A protein and the small-molecule ligand that binds it are described below.
Small molecule (SMILES): CC(=O)N[C@@H]1[C@@H](O)[C@H](O)[C@@H](CO)O[C@H]1O

Sequence of chain 1.C:
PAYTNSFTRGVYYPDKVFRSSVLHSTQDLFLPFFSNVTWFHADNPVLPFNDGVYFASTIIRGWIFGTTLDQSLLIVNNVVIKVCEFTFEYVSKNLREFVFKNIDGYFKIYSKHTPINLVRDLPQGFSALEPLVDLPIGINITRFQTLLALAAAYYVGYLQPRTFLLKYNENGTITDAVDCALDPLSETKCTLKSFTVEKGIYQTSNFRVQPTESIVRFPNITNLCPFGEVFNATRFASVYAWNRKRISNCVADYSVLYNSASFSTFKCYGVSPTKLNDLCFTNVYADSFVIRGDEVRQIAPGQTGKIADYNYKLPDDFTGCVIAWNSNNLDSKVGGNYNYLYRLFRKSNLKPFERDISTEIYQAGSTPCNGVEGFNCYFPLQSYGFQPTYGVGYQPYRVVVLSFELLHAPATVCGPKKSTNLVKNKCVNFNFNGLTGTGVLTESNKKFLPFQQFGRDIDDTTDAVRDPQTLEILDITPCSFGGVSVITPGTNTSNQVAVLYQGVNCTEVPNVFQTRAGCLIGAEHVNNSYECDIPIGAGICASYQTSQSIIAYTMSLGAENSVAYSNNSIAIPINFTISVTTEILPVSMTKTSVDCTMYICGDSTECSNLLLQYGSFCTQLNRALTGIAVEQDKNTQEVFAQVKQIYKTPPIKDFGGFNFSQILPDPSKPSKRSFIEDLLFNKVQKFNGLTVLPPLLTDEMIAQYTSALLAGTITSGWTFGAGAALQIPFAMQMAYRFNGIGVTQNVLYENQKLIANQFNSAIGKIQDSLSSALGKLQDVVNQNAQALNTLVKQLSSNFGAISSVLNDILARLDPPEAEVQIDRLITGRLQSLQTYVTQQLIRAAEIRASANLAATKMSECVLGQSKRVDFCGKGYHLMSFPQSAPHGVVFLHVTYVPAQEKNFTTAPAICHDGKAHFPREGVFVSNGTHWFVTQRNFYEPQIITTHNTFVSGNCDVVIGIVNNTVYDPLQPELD

Binding-site contacts:
Ligand atom C5 contacts residue ASN631 of chain 1.C at 3.7 Å.
Ligand atom C3 contacts residue ASN631 of chain 1.C at 3.8 Å.
Ligand atom C8 contacts residue ASN631 of chain 1.C at 4.3 Å.
Ligand atom C1 contacts residue ASN631 of chain 1.C at 1.4 Å.
Ligand atom C7 contacts residue ASN631 of chain 1.C at 3.3 Å.
Ligand atom O5 contacts residue ASN631 of chain 1.C at 2.4 Å (h-bond).
Ligand atom C2 contacts residue ASN631 of chain 1.C at 2.5 Å.
Ligand atom O7 contacts residue ASN631 of chain 1.C at 3.3 Å (h-bond).
Ligand atom N2 contacts residue ASN631 of chain 1.C at 2.9 Å (h-bond).
Ligand atom C4 contacts residue ASN631 of chain 1.C at 4.2 Å.